The small molecule below binds the protein below.
Small molecule (SMILES): CC(=O)N[C@@H]1[C@@H](O)[C@H](O)[C@@H](CO)O[C@H]1O

Sequence of chain 1.E:
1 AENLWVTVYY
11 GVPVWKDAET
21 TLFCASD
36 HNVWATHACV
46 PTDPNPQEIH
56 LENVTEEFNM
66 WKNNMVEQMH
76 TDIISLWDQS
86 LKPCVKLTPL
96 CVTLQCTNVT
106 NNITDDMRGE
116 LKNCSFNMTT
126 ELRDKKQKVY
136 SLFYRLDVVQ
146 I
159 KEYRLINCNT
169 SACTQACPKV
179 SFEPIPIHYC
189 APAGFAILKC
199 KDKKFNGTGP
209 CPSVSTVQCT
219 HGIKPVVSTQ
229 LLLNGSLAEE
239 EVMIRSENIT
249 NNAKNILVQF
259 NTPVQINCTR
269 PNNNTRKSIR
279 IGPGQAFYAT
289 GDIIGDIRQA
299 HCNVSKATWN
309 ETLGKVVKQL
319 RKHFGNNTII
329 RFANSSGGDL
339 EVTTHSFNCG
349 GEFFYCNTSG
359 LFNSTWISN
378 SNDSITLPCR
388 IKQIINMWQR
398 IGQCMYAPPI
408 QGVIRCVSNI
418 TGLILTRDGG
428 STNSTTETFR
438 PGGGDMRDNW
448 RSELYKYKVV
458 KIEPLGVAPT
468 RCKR

Binding-site contacts:
Ligand atom C7 contacts residue ASN204 of chain 1.E at 4.2 Å.
Ligand atom C2 contacts residue ASN204 of chain 1.E at 2.5 Å.
Ligand atom C4 contacts residue THR206 of chain 1.E at 4.5 Å.
Ligand atom O5 contacts residue ASN204 of chain 1.E at 2.4 Å (h-bond).
Ligand atom C4 contacts residue ASN204 of chain 1.E at 4.3 Å.
Ligand atom C1 contacts residue ASN204 of chain 1.E at 1.4 Å.
Ligand atom C3 contacts residue ASN204 of chain 1.E at 3.9 Å.
Ligand atom C5 contacts residue ASN204 of chain 1.E at 3.6 Å.
Ligand atom N2 contacts residue ASN204 of chain 1.E at 3.0 Å (h-bond).
Ligand atom C2 contacts residue THR206 of chain 1.E at 4.0 Å.
Ligand atom O5 contacts residue THR206 of chain 1.E at 4.5 Å.
Ligand atom O7 contacts residue THR206 of chain 1.E at 4.5 Å.